Sequence of chain 2.A:
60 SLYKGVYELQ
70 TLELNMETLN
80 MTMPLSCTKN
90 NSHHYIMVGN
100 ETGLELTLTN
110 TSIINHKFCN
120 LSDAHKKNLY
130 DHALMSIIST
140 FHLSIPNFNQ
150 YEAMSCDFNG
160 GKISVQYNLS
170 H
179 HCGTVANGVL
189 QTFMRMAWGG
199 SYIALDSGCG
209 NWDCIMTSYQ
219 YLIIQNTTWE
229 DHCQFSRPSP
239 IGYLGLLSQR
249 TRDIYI

Sequence of chain 2.D:
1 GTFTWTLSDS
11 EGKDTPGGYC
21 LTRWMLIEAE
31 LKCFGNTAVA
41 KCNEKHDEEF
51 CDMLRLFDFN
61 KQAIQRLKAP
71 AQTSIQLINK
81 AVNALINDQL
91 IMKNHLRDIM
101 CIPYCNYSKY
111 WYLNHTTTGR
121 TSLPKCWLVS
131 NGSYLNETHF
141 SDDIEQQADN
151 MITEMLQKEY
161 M

Binding-site contacts:
Ligand atom C2 contacts residue GLN69 of chain 2.A at 3.9 Å.
Ligand atom C1 contacts residue ASN114 of chain 2.D at 1.4 Å.
Ligand atom O6 contacts residue THR116 of chain 2.D at 4.2 Å.
Ligand atom O5 contacts residue GLN69 of chain 2.A at 3.8 Å.
Ligand atom N2 contacts residue THR121 of chain 2.D at 3.9 Å.
Ligand atom C1 contacts residue HIS115 of chain 2.D at 4.5 Å.
Ligand atom O5 contacts residue ASN114 of chain 2.D at 2.4 Å (h-bond).
Ligand atom C7 contacts residue TYR112 of chain 2.D at 3.4 Å (hydrophobic).
Ligand atom O7 contacts residue TYR112 of chain 2.D at 2.9 Å (h-bond).
Ligand atom C7 contacts residue THR121 of chain 2.D at 4.2 Å.
Ligand atom O6 contacts residue LEU31 of chain 2.D at 4.1 Å.
Ligand atom N2 contacts residue GLN69 of chain 2.A at 4.0 Å.
Ligand atom C4 contacts residue ASN114 of chain 2.D at 4.2 Å.
Ligand atom O7 contacts residue GLN69 of chain 2.A at 3.3 Å (h-bond).
Ligand atom C7 contacts residue GLN69 of chain 2.A at 3.8 Å.
Ligand atom O6 contacts residue HIS115 of chain 2.D at 4.4 Å.
Ligand atom C8 contacts residue LYS32 of chain 2.D at 4.1 Å.
Ligand atom N2 contacts residue ASN114 of chain 2.D at 2.9 Å (h-bond).
Ligand atom N2 contacts residue TYR112 of chain 2.D at 4.5 Å.
Ligand atom O7 contacts residue ASN114 of chain 2.D at 4.0 Å.
Ligand atom C7 contacts residue ASN114 of chain 2.D at 3.6 Å.
Ligand atom C1 contacts residue GLN69 of chain 2.A at 3.9 Å.
Ligand atom C8 contacts residue TYR112 of chain 2.D at 3.5 Å (hydrophobic).
Ligand atom C2 contacts residue ASN114 of chain 2.D at 2.4 Å.
Ligand atom O7 contacts residue LYS32 of chain 2.D at 3.9 Å.
Ligand atom O6 contacts residue GLU67 of chain 2.A at 4.2 Å.
Ligand atom C8 contacts residue CYS33 of chain 2.D at 3.3 Å (hydrophobic).
Ligand atom C8 contacts residue THR121 of chain 2.D at 3.6 Å.
Ligand atom O5 contacts residue HIS115 of chain 2.D at 4.2 Å.
Ligand atom C8 contacts residue PHE34 of chain 2.D at 4.2 Å (hydrophobic).
Ligand atom C3 contacts residue ASN114 of chain 2.D at 3.8 Å.
Ligand atom C5 contacts residue ASN114 of chain 2.D at 3.7 Å.

This small molecule binds to this protein.
Small molecule (SMILES): CC(=O)N[C@H]1[C@H](O[C@H]2[C@H](O)[C@@H](NC(C)=O)CO[C@@H]2CO)O[C@H](CO)[C@@H](O[C@@H]2O[C@H](CO)[C@@H](O)[C@H](O)[C@@H]2O)[C@@H]1O